Sequence of chain 55.C:
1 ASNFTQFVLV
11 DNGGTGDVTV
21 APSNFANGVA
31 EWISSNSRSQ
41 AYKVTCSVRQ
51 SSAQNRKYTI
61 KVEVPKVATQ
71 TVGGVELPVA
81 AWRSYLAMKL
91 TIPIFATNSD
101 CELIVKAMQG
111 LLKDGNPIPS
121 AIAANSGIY

Binding-site contacts:
Ligand atom OP2 contacts residue LYS43 of chain 9.C at 2.7 Å (salt-bridge).
Ligand atom P contacts residue ARG49 of chain 55.C at 3.7 Å.
Ligand atom N6 contacts residue THR45 of chain 9.C at 2.8 Å (h-bond).
Ligand atom N1 contacts residue THR59 of chain 9.C at 3.4 Å.
Ligand atom N6 contacts residue CYS46 of chain 9.C at 3.6 Å (h-bond).
Ligand atom C5' contacts residue LYS57 of chain 55.C at 3.8 Å.
Ligand atom C5 contacts residue THR45 of chain 9.C at 3.4 Å.
Ligand atom OP1 contacts residue LYS57 of chain 55.C at 2.9 Å.
Ligand atom N6 contacts residue THR59 of chain 9.C at 2.7 Å (h-bond).
Ligand atom N7 contacts residue LYS61 of chain 9.C at 3.4 Å.
Ligand atom N7 contacts residue THR45 of chain 9.C at 2.7 Å (h-bond).
Ligand atom C8 contacts residue LYS61 of chain 9.C at 3.6 Å.
Ligand atom C5' contacts residue ARG49 of chain 55.C at 2.6 Å.
Ligand atom N9 contacts residue LYS61 of chain 9.C at 3.8 Å.
Ligand atom O5' contacts residue LYS89 of chain 55.C at 3.2 Å (salt-bridge).
Ligand atom N7 contacts residue TYR85 of chain 9.C at 3.8 Å.
Ligand atom N1 contacts residue SER47 of chain 9.C at 2.7 Å (h-bond).
Ligand atom OP1 contacts residue ASN55 of chain 55.C at 3.0 Å (h-bond).
Ligand atom OP2 contacts residue LYS89 of chain 55.C at 3.5 Å (salt-bridge).
Ligand atom O3' contacts residue ARG49 of chain 55.C at 3.6 Å (salt-bridge).
Ligand atom OP1 contacts residue SER52 of chain 55.C at 3.1 Å.
Ligand atom OP2 contacts residue LYS57 of chain 55.C at 3.0 Å (salt-bridge).
Ligand atom OP2 contacts residue TYR85 of chain 9.C at 2.6 Å (h-bond).
Ligand atom O5' contacts residue ARG49 of chain 55.C at 3.6 Å (salt-bridge).
Ligand atom O4' contacts residue LYS61 of chain 9.C at 3.7 Å.
Ligand atom OP1 contacts residue LYS89 of chain 55.C at 3.5 Å (salt-bridge).
Ligand atom OP2 contacts residue SER51 of chain 55.C at 3.3 Å (h-bond).
Ligand atom C6 contacts residue THR59 of chain 9.C at 3.5 Å.
Ligand atom OP2 contacts residue THR91 of chain 55.C at 3.7 Å.
Ligand atom O5' contacts residue LYS57 of chain 55.C at 2.8 Å (salt-bridge).
Ligand atom OP1 contacts residue SER51 of chain 55.C at 2.7 Å (h-bond).
Ligand atom P contacts residue LYS57 of chain 55.C at 3.1 Å.
Ligand atom OP1 contacts residue ASN55 of chain 55.C at 3.2 Å.
Ligand atom O3' contacts residue SER51 of chain 55.C at 3.3 Å (h-bond).
Ligand atom OP1 contacts residue ARG49 of chain 55.C at 2.6 Å (salt-bridge).
Ligand atom OP2 contacts residue LYS57 of chain 55.C at 3.5 Å (salt-bridge).
Ligand atom C6 contacts residue THR45 of chain 9.C at 3.4 Å.
Ligand atom C2 contacts residue SER47 of chain 9.C at 3.2 Å.
Ligand atom P contacts residue SER51 of chain 55.C at 3.2 Å.
Ligand atom C4' contacts residue ARG49 of chain 55.C at 3.6 Å.

Sequence of chain 9.C:
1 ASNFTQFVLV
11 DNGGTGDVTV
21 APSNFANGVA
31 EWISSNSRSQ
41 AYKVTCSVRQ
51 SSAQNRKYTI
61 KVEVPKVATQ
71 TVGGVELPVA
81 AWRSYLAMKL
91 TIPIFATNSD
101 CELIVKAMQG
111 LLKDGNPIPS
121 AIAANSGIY

This small molecule binds to this protein.
Small molecule (SMILES): Nc1ccn([C@@H]2O[C@H](CO[P](=O)(O)O[C@H]3[C@@H](O)[C@H](n4cnc5c(N)ncnc54)O[C@@H]3CO[P](=O)(O)O[C@H]3[C@@H](O)[C@H](n4cnc5c(=O)nc(N)[nH]c54)O[C@@H]3CO[P](=O)(O)O[C@H]3[C@@H](O)[C@H](n4cnc5c(N)ncnc54)O[C@@H]3CO[P](=O)(O)O[C@H]3[C@@H](O)[C@H](n4cnc5c(N)ncnc54)O[C@@H]3CO[P](=O)(O)O[C@H]3[C@@H](O)[C@H](n4ccc(=O)[nH]c4=O)O[C@@H]3CO[P](=O)(O)O[C@H]3[C@@H](O)[C@H](n4ccc(N)nc4=O)O[C@@H]3CO[P](=O)(O)O[C@H]3[C@@H](O)[C@H](n4ccc(=O)[nH]c4=O)O[C@@H]3CO[P](=O)(O)O[C@H]3[C@@H](O)[C@H](n4cnc5c(=O)nc(N)[nH]c54)O[C@@H]3CO)[C@@H](O)[C@H]2O)c(=O)n1